The protein below binds the small molecule below.
Small molecule (SMILES): CC(=O)N[C@H]1[C@H](O[C@H]2[C@H](O)[C@@H](NC(C)=O)CO[C@@H]2CO)O[C@H](CO)[C@@H](O[C@@H]2O[C@H](CO)[C@@H](O)[C@H](O)[C@@H]2O)[C@@H]1O

Binding-site contacts:
Ligand atom C3 contacts residue ASN237 of chain 1.E at 3.8 Å.
Ligand atom C8 contacts residue ALA232 of chain 1.E at 4.1 Å (hydrophobic).
Ligand atom O7 contacts residue ASN237 of chain 1.E at 3.9 Å.
Ligand atom C8 contacts residue LEU231 of chain 1.E at 3.7 Å (hydrophobic).
Ligand atom C8 contacts residue CYS233 of chain 1.E at 4.4 Å (hydrophobic).
Ligand atom O6 contacts residue GLY240 of chain 1.E at 3.5 Å (h-bond).
Ligand atom C1 contacts residue ASN237 of chain 1.E at 1.4 Å.
Ligand atom C4 contacts residue ASN237 of chain 1.E at 4.2 Å.
Ligand atom O7 contacts residue GLY240 of chain 1.E at 4.2 Å.
Ligand atom C8 contacts residue CYS230 of chain 1.E at 3.5 Å (hydrophobic).
Ligand atom C5 contacts residue ASN237 of chain 1.E at 3.6 Å.
Ligand atom O6 contacts residue SER239 of chain 1.E at 3.3 Å.
Ligand atom C2 contacts residue ASN237 of chain 1.E at 2.5 Å.
Ligand atom O5 contacts residue GLY240 of chain 1.E at 3.8 Å.
Ligand atom C6 contacts residue GLN32 of chain 1.E at 4.3 Å.
Ligand atom N2 contacts residue ASN237 of chain 1.E at 2.9 Å (h-bond).
Ligand atom C7 contacts residue ASN237 of chain 1.E at 3.6 Å.
Ligand atom C1 contacts residue GLY240 of chain 1.E at 4.0 Å.
Ligand atom C5 contacts residue GLY240 of chain 1.E at 3.8 Å.
Ligand atom C6 contacts residue GLY240 of chain 1.E at 4.2 Å.
Ligand atom O5 contacts residue ASN237 of chain 1.E at 2.3 Å (h-bond).

Sequence of chain 1.E:
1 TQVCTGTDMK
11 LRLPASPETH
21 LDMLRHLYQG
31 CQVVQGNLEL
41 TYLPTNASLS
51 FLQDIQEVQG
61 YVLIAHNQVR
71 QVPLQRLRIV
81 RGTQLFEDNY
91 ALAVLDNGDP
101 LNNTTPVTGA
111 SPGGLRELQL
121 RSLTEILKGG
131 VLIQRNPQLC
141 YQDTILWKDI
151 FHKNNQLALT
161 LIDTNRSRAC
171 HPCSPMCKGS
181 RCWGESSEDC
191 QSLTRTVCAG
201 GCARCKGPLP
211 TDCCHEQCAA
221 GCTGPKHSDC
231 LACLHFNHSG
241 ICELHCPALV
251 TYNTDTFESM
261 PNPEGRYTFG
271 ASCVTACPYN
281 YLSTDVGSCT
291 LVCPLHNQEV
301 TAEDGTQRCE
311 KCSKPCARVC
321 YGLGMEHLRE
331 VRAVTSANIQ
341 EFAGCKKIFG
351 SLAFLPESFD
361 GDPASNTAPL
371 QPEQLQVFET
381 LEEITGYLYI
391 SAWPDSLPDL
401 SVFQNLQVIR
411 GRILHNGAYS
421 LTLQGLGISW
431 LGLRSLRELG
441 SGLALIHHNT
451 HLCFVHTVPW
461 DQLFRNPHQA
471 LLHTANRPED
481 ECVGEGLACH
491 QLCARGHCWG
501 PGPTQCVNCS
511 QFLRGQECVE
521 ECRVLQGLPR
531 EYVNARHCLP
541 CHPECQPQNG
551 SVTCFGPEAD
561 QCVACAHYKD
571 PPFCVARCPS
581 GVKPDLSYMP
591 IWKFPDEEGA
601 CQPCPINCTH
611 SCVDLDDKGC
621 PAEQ